Binding-site contacts:
Ligand atom O3 contacts residue ASP542 of chain 1.A at 3.0 Å (salt-bridge).
Ligand atom O12 contacts residue LYS487 of chain 1.A at 2.9 Å (salt-bridge).
Ligand atom P contacts residue MN1 of chain 1.D at 3.4 Å.
Ligand atom O9 contacts residue ARG460 of chain 1.A at 2.8 Å (salt-bridge).
Ligand atom O7 contacts residue LYS487 of chain 1.A at 3.6 Å.
Ligand atom C6 contacts residue ASN491 of chain 1.A at 3.5 Å.
Ligand atom O6 contacts residue PHE405 of chain 1.A at 3.2 Å (h-bond).
Ligand atom O6 contacts residue SER407 of chain 1.A at 3.4 Å (h-bond).
Ligand atom O2 contacts residue LYS487 of chain 1.A at 3.0 Å (salt-bridge).
Ligand atom O contacts residue ASN491 of chain 1.A at 3.4 Å (h-bond).
Ligand atom P2 contacts residue ARG460 of chain 1.A at 3.5 Å.
Ligand atom O5 contacts residue ASN491 of chain 1.A at 3.2 Å (h-bond).
Ligand atom O9 contacts residue LYS487 of chain 1.A at 3.1 Å (salt-bridge).
Ligand atom O7 contacts residue SER407 of chain 1.A at 3.6 Å (h-bond).
Ligand atom O5 contacts residue SER407 of chain 1.A at 3.3 Å.
Ligand atom P1 contacts residue MN1 of chain 1.D at 3.2 Å.
Ligand atom O contacts residue LEU408 of chain 1.A at 3.4 Å (h-bond).
Ligand atom O10 contacts residue MN1 of chain 1.D at 2.2 Å.
Ligand atom O8 contacts residue ARG460 of chain 1.A at 2.9 Å (salt-bridge).
Ligand atom O7 contacts residue ARG460 of chain 1.A at 3.5 Å (salt-bridge).
Ligand atom O6 contacts residue LEU408 of chain 1.A at 3.1 Å (h-bond).
Ligand atom P2 contacts residue MN1 of chain 1.D at 3.4 Å.
Ligand atom C5 contacts residue TYR409 of chain 1.A at 3.6 Å (hydrophobic).
Ligand atom C8 contacts residue ASP542 of chain 1.A at 3.3 Å.
Ligand atom O10 contacts residue PHE405 of chain 1.A at 3.0 Å (h-bond).
Ligand atom O contacts residue TYR409 of chain 1.A at 3.1 Å (h-bond).
Ligand atom O4 contacts residue MN1 of chain 1.D at 3.6 Å.
Ligand atom C5 contacts residue ASN491 of chain 1.A at 3.6 Å.
Ligand atom P contacts residue MG1 of chain 1.E at 3.4 Å.
Ligand atom C17 contacts residue ARG606 of chain 1.A at 3.6 Å.
Ligand atom O4 contacts residue LYS487 of chain 1.A at 3.2 Å.
Ligand atom O8 contacts residue SER407 of chain 1.A at 3.1 Å (h-bond).
Ligand atom O3 contacts residue ASP404 of chain 1.A at 3.3 Å (salt-bridge).
Ligand atom O3 contacts residue MG1 of chain 1.E at 2.4 Å.
Ligand atom O10 contacts residue ASP404 of chain 1.A at 2.9 Å (salt-bridge).
Ligand atom C14 contacts residue LYS487 of chain 1.A at 3.5 Å.
Ligand atom O6 contacts residue ASP542 of chain 1.A at 3.0 Å (salt-bridge).
Ligand atom O6 contacts residue MN1 of chain 1.D at 2.1 Å.
Ligand atom O3 contacts residue MN1 of chain 1.D at 2.2 Å.
Ligand atom O14 contacts residue ARG606 of chain 1.A at 3.6 Å.

The protein below binds the small molecule below.
Small molecule (SMILES): Nc1ncnc2c1c(C#CCNC(=O)COCCO)cn2[C@H]1C[C@H](O)[C@@H](COP(=O)(O)OP(=O)(O)OP(=O)(O)O)O1

Sequence of chain 1.A:
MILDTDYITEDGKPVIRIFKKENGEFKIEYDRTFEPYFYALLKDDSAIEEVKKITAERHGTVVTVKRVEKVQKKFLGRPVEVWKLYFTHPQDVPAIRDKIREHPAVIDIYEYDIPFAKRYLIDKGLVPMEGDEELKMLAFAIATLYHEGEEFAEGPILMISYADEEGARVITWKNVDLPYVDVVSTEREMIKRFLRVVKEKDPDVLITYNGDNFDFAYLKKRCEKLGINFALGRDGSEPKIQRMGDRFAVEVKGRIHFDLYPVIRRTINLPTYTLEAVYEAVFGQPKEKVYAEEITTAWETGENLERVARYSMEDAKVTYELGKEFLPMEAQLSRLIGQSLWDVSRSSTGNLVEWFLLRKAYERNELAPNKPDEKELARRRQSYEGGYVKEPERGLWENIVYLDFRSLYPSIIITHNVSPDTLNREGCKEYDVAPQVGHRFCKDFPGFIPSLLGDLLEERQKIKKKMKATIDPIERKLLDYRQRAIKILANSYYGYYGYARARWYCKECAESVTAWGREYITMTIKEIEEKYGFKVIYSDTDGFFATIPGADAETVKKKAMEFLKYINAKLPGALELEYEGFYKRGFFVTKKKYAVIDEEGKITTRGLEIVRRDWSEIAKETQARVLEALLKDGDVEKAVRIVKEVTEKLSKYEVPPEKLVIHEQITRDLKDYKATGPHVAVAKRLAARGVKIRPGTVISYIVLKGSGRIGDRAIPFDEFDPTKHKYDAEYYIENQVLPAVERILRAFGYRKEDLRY